Binding-site contacts:
Ligand atom S1 contacts residue ARG70 of chain 1.B at 3.8 Å.
Ligand atom O16 contacts residue LYS74 of chain 1.B at 2.8 Å (salt-bridge).
Ligand atom C23 contacts residue LYS74 of chain 1.B at 3.3 Å.
Ligand atom C21 contacts residue LYS74 of chain 1.B at 3.0 Å.
Ligand atom O16 contacts residue ARG70 of chain 1.B at 2.7 Å (salt-bridge).
Ligand atom C18 contacts residue ARG70 of chain 1.B at 4.4 Å.
Ligand atom C18 contacts residue LYS74 of chain 1.B at 3.1 Å.
Ligand atom C9 contacts residue ALA66 of chain 1.B at 4.2 Å (hydrophobic).
Ligand atom C9 contacts residue ASN64 of chain 1.B at 3.9 Å.
Ligand atom C2 contacts residue ALA66 of chain 1.B at 4.2 Å (hydrophobic).
Ligand atom C2 contacts residue ASN64 of chain 1.B at 4.2 Å.
Ligand atom C23 contacts residue ARG70 of chain 1.B at 4.2 Å.
Ligand atom C17 contacts residue ARG70 of chain 1.B at 4.4 Å.
Ligand atom C9 contacts residue ALA67 of chain 1.B at 2.8 Å (hydrophobic).
Ligand atom C15 contacts residue ARG70 of chain 1.B at 3.0 Å.
Ligand atom S1 contacts residue ALA66 of chain 1.B at 3.7 Å.
Ligand atom C10 contacts residue ALA67 of chain 1.B at 3.8 Å (hydrophobic).
Ligand atom C20 contacts residue LYS74 of chain 1.B at 2.8 Å.
Ligand atom C22 contacts residue LYS74 of chain 1.B at 3.3 Å.
Ligand atom C15 contacts residue LYS74 of chain 1.B at 3.6 Å.
Ligand atom S1 contacts residue ALA67 of chain 1.B at 3.5 Å.
Ligand atom C19 contacts residue LYS74 of chain 1.B at 2.9 Å.
Ligand atom C6 contacts residue ARG70 of chain 1.B at 4.0 Å.
Ligand atom C10 contacts residue ASN64 of chain 1.B at 3.3 Å.
Ligand atom C2 contacts residue ALA67 of chain 1.B at 3.8 Å (hydrophobic).
Ligand atom C10 contacts residue ALA66 of chain 1.B at 3.2 Å (hydrophobic).
Ligand atom C17 contacts residue LYS74 of chain 1.B at 4.0 Å.
Ligand atom O12 contacts residue ASN64 of chain 1.B at 4.2 Å.
Ligand atom N14 contacts residue ARG70 of chain 1.B at 2.8 Å (salt-bridge).

This small molecule binds to this protein.
Small molecule (SMILES): CC1(C)S[C@@H]2[C@H](NC(=O)Cc3ccccc3)C(=O)N2[C@H]1C(=O)O

Sequence of chain 1.B:
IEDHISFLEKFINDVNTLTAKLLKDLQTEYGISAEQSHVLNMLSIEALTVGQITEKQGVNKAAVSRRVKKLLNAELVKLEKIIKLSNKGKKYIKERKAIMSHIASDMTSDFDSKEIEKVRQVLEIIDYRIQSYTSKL